This small molecule binds to this protein.
Small molecule (SMILES): Nc1ncnc2c1ncn2[C@@H]1O[C@H](CO[P](=O)(O)O[P](=O)(O)NP(=O)(O)O)[C@@H](O)[C@H]1O

Binding-site contacts:
Ligand atom O2B contacts residue BAL1 of chain 1.I at 2.5 Å (h-bond).
Ligand atom O3A contacts residue PRO1 of chain 1.G at 3.5 Å.
Ligand atom N1 contacts residue THR178 of chain 1.B at 3.5 Å.
Ligand atom O3' contacts residue GLY150 of chain 1.B at 3.1 Å (h-bond).
Ligand atom N3 contacts residue LEU42 of chain 1.B at 3.6 Å.
Ligand atom O1A contacts residue PRO1 of chain 1.G at 3.0 Å.
Ligand atom O3G contacts residue HIS36 of chain 1.B at 2.7 Å (h-bond).
Ligand atom O1G contacts residue SER189 of chain 1.B at 3.6 Å.
Ligand atom N1 contacts residue GLN179 of chain 1.B at 2.9 Å (h-bond).
Ligand atom N7 contacts residue LYS152 of chain 1.B at 3.3 Å.
Ligand atom O2G contacts residue TYR73 of chain 1.B at 3.3 Å (h-bond).
Ligand atom O2B contacts residue ASP153 of chain 1.B at 3.2 Å (salt-bridge).
Ligand atom O3G contacts residue HIS39 of chain 1.B at 3.5 Å.
Ligand atom N6 contacts residue LEU187 of chain 1.B at 2.5 Å (h-bond).
Ligand atom O1A contacts residue MSE32 of chain 1.B at 3.0 Å (h-bond).
Ligand atom C5' contacts residue PRO30 of chain 1.B at 3.5 Å (hydrophobic).
Ligand atom O1G contacts residue SER188 of chain 1.B at 2.8 Å (h-bond).
Ligand atom O3G contacts residue SER188 of chain 1.B at 3.6 Å.
Ligand atom N6 contacts residue GLN179 of chain 1.B at 3.3 Å (h-bond).
Ligand atom N1 contacts residue GLY38 of chain 1.B at 3.6 Å.
Ligand atom O3A contacts residue BAL1 of chain 1.I at 3.0 Å (h-bond).
Ligand atom C5' contacts residue PRO1 of chain 1.G at 3.6 Å (hydrophobic).
Ligand atom PB contacts residue BAL1 of chain 1.I at 3.2 Å.
Ligand atom O2' contacts residue GLY150 of chain 1.B at 3.5 Å (h-bond).
Ligand atom N7 contacts residue HIS36 of chain 1.B at 3.4 Å.
Ligand atom O3G contacts residue SER189 of chain 1.B at 2.7 Å (h-bond).
Ligand atom O3' contacts residue LEU149 of chain 1.B at 3.6 Å.
Ligand atom O1B contacts residue BAL1 of chain 1.I at 3.0 Å (h-bond).
Ligand atom C5 contacts residue LYS152 of chain 1.B at 3.7 Å.
Ligand atom O2A contacts residue HIS39 of chain 1.B at 2.9 Å (h-bond).
Ligand atom C2 contacts residue PRO177 of chain 1.B at 3.5 Å (hydrophobic).
Ligand atom PG contacts residue SER189 of chain 1.B at 3.4 Å.
Ligand atom O4' contacts residue HIS39 of chain 1.B at 3.6 Å.
Ligand atom N7 contacts residue LEU187 of chain 1.B at 3.6 Å (h-bond).
Ligand atom O1B contacts residue ARG190 of chain 1.B at 3.2 Å (salt-bridge).
Ligand atom O2G contacts residue SER189 of chain 1.B at 3.4 Å.
Ligand atom C2' contacts residue ASP153 of chain 1.B at 3.5 Å.
Ligand atom O1G contacts residue LYS152 of chain 1.B at 2.5 Å (salt-bridge).
Ligand atom O4' contacts residue LEU42 of chain 1.B at 3.5 Å.
Ligand atom O2' contacts residue ASP153 of chain 1.B at 2.7 Å (salt-bridge).

Sequence of chain 1.B:
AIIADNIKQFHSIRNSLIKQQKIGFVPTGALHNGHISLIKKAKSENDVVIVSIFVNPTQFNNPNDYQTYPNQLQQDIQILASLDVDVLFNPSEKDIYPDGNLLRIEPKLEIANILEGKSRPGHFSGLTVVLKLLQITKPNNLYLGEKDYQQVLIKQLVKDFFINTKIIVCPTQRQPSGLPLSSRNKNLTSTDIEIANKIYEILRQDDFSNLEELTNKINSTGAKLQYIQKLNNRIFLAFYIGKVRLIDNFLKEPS